Sequence of chain 1.A:
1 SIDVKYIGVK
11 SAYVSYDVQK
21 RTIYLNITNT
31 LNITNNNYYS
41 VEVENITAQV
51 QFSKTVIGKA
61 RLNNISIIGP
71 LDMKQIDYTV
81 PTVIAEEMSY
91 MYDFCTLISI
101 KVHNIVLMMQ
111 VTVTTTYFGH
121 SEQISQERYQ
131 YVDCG

The small molecule below binds the protein below.
Small molecule (SMILES): CC(=O)N[C@@H]1[C@@H](O)[C@H](O)[C@@H](CO)O[C@H]1O

Binding-site contacts:
Ligand atom O7 contacts residue NAG1 of chain 1.K at 3.1 Å (h-bond).
Ligand atom C3 contacts residue ASN45 of chain 1.A at 3.5 Å.
Ligand atom C4 contacts residue ASN45 of chain 1.A at 3.4 Å.
Ligand atom C1 contacts residue NAG1 of chain 1.K at 4.3 Å.
Ligand atom C1 contacts residue ASN45 of chain 1.A at 1.4 Å.
Ligand atom O6 contacts residue NAG1 of chain 1.K at 3.7 Å.
Ligand atom O7 contacts residue ASN45 of chain 1.A at 4.4 Å.
Ligand atom O7 contacts residue VAL43 of chain 1.B at 4.1 Å.
Ligand atom N2 contacts residue VAL43 of chain 1.A at 4.4 Å.
Ligand atom C2 contacts residue NAG1 of chain 1.K at 3.5 Å.
Ligand atom O5 contacts residue ASN45 of chain 1.A at 2.4 Å (h-bond).
Ligand atom C7 contacts residue ASN45 of chain 1.A at 4.3 Å.
Ligand atom C2 contacts residue ASN45 of chain 1.A at 2.5 Å.
Ligand atom C5 contacts residue NAG1 of chain 1.K at 4.4 Å.
Ligand atom O4 contacts residue NAG1 of chain 1.K at 3.8 Å.
Ligand atom C3 contacts residue NAG1 of chain 1.K at 3.5 Å.
Ligand atom C4 contacts residue NAG1 of chain 1.K at 3.2 Å.
Ligand atom O6 contacts residue ASN45 of chain 1.A at 2.8 Å (h-bond).
Ligand atom N2 contacts residue ASN45 of chain 1.A at 3.5 Å (h-bond).
Ligand atom C7 contacts residue NAG1 of chain 1.K at 4.2 Å.
Ligand atom C8 contacts residue VAL43 of chain 1.A at 3.7 Å (hydrophobic).
Ligand atom O7 contacts residue VAL43 of chain 1.A at 4.3 Å.
Ligand atom C6 contacts residue ASN45 of chain 1.A at 3.1 Å.
Ligand atom C5 contacts residue ASN45 of chain 1.A at 3.1 Å.
Ligand atom C7 contacts residue VAL43 of chain 1.A at 3.9 Å (hydrophobic).
Ligand atom O7 contacts residue ASN45 of chain 1.B at 4.4 Å.
Ligand atom O3 contacts residue NAG1 of chain 1.K at 3.3 Å (h-bond).

Sequence of chain 1.B:
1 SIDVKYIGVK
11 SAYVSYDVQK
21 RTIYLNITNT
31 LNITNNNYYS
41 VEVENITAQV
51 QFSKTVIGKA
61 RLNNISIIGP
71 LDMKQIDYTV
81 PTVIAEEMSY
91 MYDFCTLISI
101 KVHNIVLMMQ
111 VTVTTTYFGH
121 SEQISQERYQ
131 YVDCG